Binding-site contacts:
Ligand atom C5 contacts residue ASN199 of chain 1.A at 3.9 Å.
Ligand atom C3 contacts residue ASN211 of chain 1.A at 3.8 Å.
Ligand atom O6 contacts residue VAL54 of chain 1.A at 3.8 Å.
Ligand atom C6 contacts residue GLU52 of chain 1.A at 4.4 Å.
Ligand atom N2 contacts residue ASN211 of chain 1.A at 2.9 Å (h-bond).
Ligand atom C1 contacts residue ASN211 of chain 1.A at 1.4 Å.
Ligand atom C1 contacts residue ASN199 of chain 1.A at 4.1 Å.
Ligand atom O7 contacts residue ASN211 of chain 1.A at 3.5 Å (h-bond).
Ligand atom C4 contacts residue ASN211 of chain 1.A at 4.2 Å.
Ligand atom C5 contacts residue ASN211 of chain 1.A at 3.7 Å.
Ligand atom O5 contacts residue ASN199 of chain 1.A at 3.1 Å (h-bond).
Ligand atom O5 contacts residue ASN211 of chain 1.A at 2.4 Å (h-bond).
Ligand atom C5 contacts residue VAL54 of chain 1.A at 4.5 Å (hydrophobic).
Ligand atom C6 contacts residue VAL54 of chain 1.A at 4.1 Å (hydrophobic).
Ligand atom C7 contacts residue ASN211 of chain 1.A at 3.4 Å.
Ligand atom C8 contacts residue ASN211 of chain 1.A at 4.5 Å.
Ligand atom C2 contacts residue ASN211 of chain 1.A at 2.5 Å.
Ligand atom C6 contacts residue ASN199 of chain 1.A at 3.5 Å.

This small molecule binds to this protein.
Small molecule (SMILES): CC(=O)N[C@H]1[C@H](O[C@H]2[C@H](O)[C@@H](NC(C)=O)CO[C@@H]2CO)O[C@H](CO)[C@@H](O[C@@H]2O[C@H](CO)[C@@H](O)[C@H](O)[C@@H]2O)[C@@H]1O

Sequence of chain 1.A:
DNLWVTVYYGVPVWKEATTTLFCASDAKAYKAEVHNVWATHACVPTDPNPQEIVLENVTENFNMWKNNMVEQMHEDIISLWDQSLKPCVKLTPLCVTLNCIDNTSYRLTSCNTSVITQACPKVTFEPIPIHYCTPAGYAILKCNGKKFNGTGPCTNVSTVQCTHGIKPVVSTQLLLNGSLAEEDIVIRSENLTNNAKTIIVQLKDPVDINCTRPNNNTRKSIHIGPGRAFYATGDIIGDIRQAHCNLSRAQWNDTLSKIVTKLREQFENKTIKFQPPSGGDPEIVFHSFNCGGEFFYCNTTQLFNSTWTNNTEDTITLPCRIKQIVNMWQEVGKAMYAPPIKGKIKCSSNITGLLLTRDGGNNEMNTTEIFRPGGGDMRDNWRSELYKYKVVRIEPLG